A small-molecule ligand and the protein it binds are described below.
Small molecule (SMILES): OC[C@H]1O[C@@H](O)[C@@H](O)[C@@H](O)[C@@H]1O

Binding-site contacts:
Ligand atom C2 contacts residue NAG1 of chain 25.Z at 2.9 Å.
Ligand atom O3 contacts residue BMA1 of chain 25.BA at 1.1 Å.
Ligand atom O5 contacts residue NAG1 of chain 25.Z at 2.5 Å (h-bond).
Ligand atom O2 contacts residue BMA1 of chain 25.BA at 3.0 Å (h-bond).
Ligand atom C3 contacts residue BMA1 of chain 25.BA at 2.5 Å.
Ligand atom C2 contacts residue HIS2 of chain 25.F at 4.5 Å.
Ligand atom C1 contacts residue NAG1 of chain 25.Z at 1.7 Å.
Ligand atom O2 contacts residue NAG1 of chain 25.Z at 3.4 Å (h-bond).
Ligand atom C2 contacts residue BMA1 of chain 25.BA at 3.2 Å.
Ligand atom O6 contacts residue NAG1 of chain 25.Z at 4.5 Å.
Ligand atom C3 contacts residue NAG1 of chain 25.Z at 4.1 Å.
Ligand atom O4 contacts residue BMA1 of chain 25.BA at 4.0 Å.
Ligand atom C5 contacts residue NAG1 of chain 25.Z at 3.8 Å.
Ligand atom O2 contacts residue HIS2 of chain 25.F at 3.4 Å (h-bond).
Ligand atom C4 contacts residue BMA1 of chain 25.BA at 3.6 Å.

Sequence of chain 25.F:
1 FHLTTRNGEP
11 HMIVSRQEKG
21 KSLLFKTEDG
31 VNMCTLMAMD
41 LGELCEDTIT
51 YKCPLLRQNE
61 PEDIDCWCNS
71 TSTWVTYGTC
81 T